Sequence of chain 60.C:
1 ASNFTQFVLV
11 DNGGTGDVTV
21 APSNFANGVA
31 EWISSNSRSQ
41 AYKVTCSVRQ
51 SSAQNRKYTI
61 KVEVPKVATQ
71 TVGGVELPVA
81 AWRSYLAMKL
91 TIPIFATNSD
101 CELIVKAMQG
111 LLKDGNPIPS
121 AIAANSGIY

Binding-site contacts:
Ligand atom C6 contacts residue THR45 of chain 19.C at 3.4 Å.
Ligand atom OP2 contacts residue LYS57 of chain 60.C at 3.5 Å (salt-bridge).
Ligand atom N7 contacts residue TYR85 of chain 19.C at 3.8 Å.
Ligand atom N6 contacts residue THR59 of chain 19.C at 2.7 Å (h-bond).
Ligand atom OP2 contacts residue THR91 of chain 60.C at 3.7 Å.
Ligand atom OP1 contacts residue LYS57 of chain 60.C at 2.9 Å.
Ligand atom C5' contacts residue LYS57 of chain 60.C at 3.8 Å.
Ligand atom OP1 contacts residue ASN55 of chain 60.C at 3.2 Å.
Ligand atom O5' contacts residue LYS57 of chain 60.C at 2.8 Å (salt-bridge).
Ligand atom O5' contacts residue ARG49 of chain 60.C at 3.6 Å (salt-bridge).
Ligand atom OP2 contacts residue SER51 of chain 60.C at 3.3 Å (h-bond).
Ligand atom OP1 contacts residue SER52 of chain 60.C at 3.1 Å.
Ligand atom P contacts residue ARG49 of chain 60.C at 3.7 Å.
Ligand atom P contacts residue LYS57 of chain 60.C at 3.1 Å.
Ligand atom N7 contacts residue LYS61 of chain 19.C at 3.4 Å.
Ligand atom OP1 contacts residue LYS89 of chain 60.C at 3.5 Å (salt-bridge).
Ligand atom N9 contacts residue LYS61 of chain 19.C at 3.8 Å.
Ligand atom C4' contacts residue ARG49 of chain 60.C at 3.6 Å.
Ligand atom O3' contacts residue SER51 of chain 60.C at 3.3 Å (h-bond).
Ligand atom OP1 contacts residue ASN55 of chain 60.C at 3.0 Å (h-bond).
Ligand atom OP2 contacts residue LYS89 of chain 60.C at 3.5 Å (salt-bridge).
Ligand atom OP2 contacts residue LYS43 of chain 19.C at 2.7 Å (salt-bridge).
Ligand atom OP1 contacts residue SER51 of chain 60.C at 2.7 Å (h-bond).
Ligand atom C6 contacts residue THR59 of chain 19.C at 3.5 Å.
Ligand atom N1 contacts residue THR59 of chain 19.C at 3.4 Å.
Ligand atom OP2 contacts residue TYR85 of chain 19.C at 2.6 Å (h-bond).
Ligand atom C8 contacts residue LYS61 of chain 19.C at 3.6 Å.
Ligand atom P contacts residue SER51 of chain 60.C at 3.2 Å.
Ligand atom C5 contacts residue THR45 of chain 19.C at 3.4 Å.
Ligand atom O4' contacts residue LYS61 of chain 19.C at 3.7 Å.
Ligand atom N6 contacts residue THR45 of chain 19.C at 2.8 Å (h-bond).
Ligand atom O5' contacts residue LYS89 of chain 60.C at 3.2 Å (salt-bridge).
Ligand atom N6 contacts residue CYS46 of chain 19.C at 3.6 Å (h-bond).
Ligand atom C2 contacts residue SER47 of chain 19.C at 3.2 Å.
Ligand atom N1 contacts residue SER47 of chain 19.C at 2.7 Å (h-bond).
Ligand atom N7 contacts residue THR45 of chain 19.C at 2.7 Å (h-bond).
Ligand atom OP1 contacts residue ARG49 of chain 60.C at 2.6 Å (salt-bridge).
Ligand atom OP2 contacts residue LYS57 of chain 60.C at 3.0 Å (salt-bridge).
Ligand atom O3' contacts residue ARG49 of chain 60.C at 3.6 Å (salt-bridge).
Ligand atom C5' contacts residue ARG49 of chain 60.C at 2.6 Å.

Sequence of chain 19.C:
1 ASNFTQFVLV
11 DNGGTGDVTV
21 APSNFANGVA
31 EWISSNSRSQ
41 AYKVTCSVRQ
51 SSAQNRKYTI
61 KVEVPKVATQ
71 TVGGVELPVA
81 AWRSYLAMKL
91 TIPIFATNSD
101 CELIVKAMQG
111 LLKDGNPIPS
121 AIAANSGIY

This protein binds this small molecule.
Small molecule (SMILES): Nc1ccn([C@@H]2O[C@H](CO[P](=O)(O)O[C@H]3[C@@H](O)[C@H](n4cnc5c(N)ncnc54)O[C@@H]3CO[P](=O)(O)O[C@H]3[C@@H](O)[C@H](n4cnc5c(=O)nc(N)[nH]c54)O[C@@H]3CO[P](=O)(O)O[C@H]3[C@@H](O)[C@H](n4cnc5c(N)ncnc54)O[C@@H]3CO[P](=O)(O)O[C@H]3[C@@H](O)[C@H](n4cnc5c(N)ncnc54)O[C@@H]3CO[P](=O)(O)O[C@H]3[C@@H](O)[C@H](n4ccc(=O)[nH]c4=O)O[C@@H]3CO[P](=O)(O)O[C@H]3[C@@H](O)[C@H](n4ccc(N)nc4=O)O[C@@H]3CO[P](=O)(O)O[C@H]3[C@@H](O)[C@H](n4ccc(=O)[nH]c4=O)O[C@@H]3CO[P](=O)(O)O[C@H]3[C@@H](O)[C@H](n4cnc5c(=O)nc(N)[nH]c54)O[C@@H]3CO)[C@@H](O)[C@H]2O)c(=O)n1